Sequence of chain 53.B:
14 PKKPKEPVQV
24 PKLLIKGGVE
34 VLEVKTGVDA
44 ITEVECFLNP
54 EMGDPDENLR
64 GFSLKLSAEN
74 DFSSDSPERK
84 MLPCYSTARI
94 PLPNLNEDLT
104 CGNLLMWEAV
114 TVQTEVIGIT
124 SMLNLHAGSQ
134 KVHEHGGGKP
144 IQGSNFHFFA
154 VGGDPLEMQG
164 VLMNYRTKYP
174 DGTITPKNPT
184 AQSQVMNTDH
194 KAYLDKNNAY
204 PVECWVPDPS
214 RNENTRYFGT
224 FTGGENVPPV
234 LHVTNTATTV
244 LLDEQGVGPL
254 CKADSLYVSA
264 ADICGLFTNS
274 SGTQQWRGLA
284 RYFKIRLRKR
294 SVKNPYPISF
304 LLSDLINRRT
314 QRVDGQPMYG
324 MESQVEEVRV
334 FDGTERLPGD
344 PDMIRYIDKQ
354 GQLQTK

Sequence of chain 53.C:
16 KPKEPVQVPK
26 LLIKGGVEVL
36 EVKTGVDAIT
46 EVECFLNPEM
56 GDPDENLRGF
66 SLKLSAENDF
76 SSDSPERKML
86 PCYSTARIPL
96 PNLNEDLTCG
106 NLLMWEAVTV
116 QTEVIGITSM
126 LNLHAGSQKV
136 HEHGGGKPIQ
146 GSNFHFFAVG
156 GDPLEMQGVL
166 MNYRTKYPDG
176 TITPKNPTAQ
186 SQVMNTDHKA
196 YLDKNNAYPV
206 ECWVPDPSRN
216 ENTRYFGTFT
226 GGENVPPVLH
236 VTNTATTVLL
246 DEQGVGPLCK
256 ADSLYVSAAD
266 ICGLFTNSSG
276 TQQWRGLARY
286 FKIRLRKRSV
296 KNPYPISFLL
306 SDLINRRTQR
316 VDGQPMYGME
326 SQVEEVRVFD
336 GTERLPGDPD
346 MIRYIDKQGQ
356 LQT

This protein binds this small molecule.
Small molecule (SMILES): CC(=O)N[C@H]1[C@H]([C@H](O)[C@H](O)CO)O[C@@](O[C@H](CO)[C@@H](O)[C@@H]2O[C@@H](C(=O)O)C[C@H](O)[C@H]2NC(C)=O)(C(=O)O)C[C@@H]1O

Binding-site contacts:
Ligand atom N5 contacts residue GLN278 of chain 53.B at 3.9 Å.
Ligand atom C9 contacts residue LYS68 of chain 53.B at 3.8 Å.
Ligand atom C11 contacts residue PHE75 of chain 53.C at 2.3 Å (hydrophobic).
Ligand atom C9 contacts residue GLN278 of chain 53.B at 3.2 Å.
Ligand atom O1A contacts residue LYS68 of chain 53.B at 2.9 Å.
Ligand atom O8 contacts residue GLN278 of chain 53.B at 3.5 Å (h-bond).
Ligand atom C11 contacts residue GLN278 of chain 53.B at 3.5 Å.
Ligand atom O9 contacts residue LYS68 of chain 53.B at 2.9 Å (salt-bridge).
Ligand atom O1A contacts residue SER274 of chain 53.B at 2.6 Å (h-bond).
Ligand atom O9 contacts residue GLN278 of chain 53.B at 4.0 Å.
Ligand atom O7 contacts residue LEU62 of chain 53.B at 3.8 Å.
Ligand atom O1B contacts residue THR276 of chain 53.B at 3.7 Å.
Ligand atom O1B contacts residue ASN272 of chain 53.B at 3.4 Å (h-bond).
Ligand atom C11 contacts residue ASN272 of chain 53.B at 3.6 Å.
Ligand atom C1 contacts residue LYS68 of chain 53.B at 3.6 Å.
Ligand atom C11 contacts residue PHE65 of chain 53.B at 3.8 Å (hydrophobic).
Ligand atom C5 contacts residue ASN272 of chain 53.B at 4.1 Å.
Ligand atom C11 contacts residue SER274 of chain 53.B at 4.0 Å.
Ligand atom O10 contacts residue LEU62 of chain 53.B at 4.0 Å.
Ligand atom C4 contacts residue ASN272 of chain 53.B at 4.1 Å.
Ligand atom C11 contacts residue LEU62 of chain 53.B at 4.1 Å (hydrophobic).
Ligand atom C1 contacts residue SER274 of chain 53.B at 3.7 Å.
Ligand atom C10 contacts residue PHE75 of chain 53.C at 3.1 Å (hydrophobic).
Ligand atom C11 contacts residue HIS138 of chain 53.A at 3.5 Å.
Ligand atom C8 contacts residue GLN278 of chain 53.B at 3.6 Å.
Ligand atom O9 contacts residue LEU67 of chain 53.B at 3.3 Å.
Ligand atom C11 contacts residue PHE270 of chain 53.B at 3.8 Å (hydrophobic).
Ligand atom C7 contacts residue GLN278 of chain 53.B at 3.8 Å.
Ligand atom O8 contacts residue ASN272 of chain 53.B at 3.5 Å (h-bond).
Ligand atom O1B contacts residue LYS68 of chain 53.B at 3.9 Å.
Ligand atom O1B contacts residue SER274 of chain 53.B at 4.1 Å.
Ligand atom C1 contacts residue ASN272 of chain 53.B at 3.8 Å.
Ligand atom N5 contacts residue ASN272 of chain 53.B at 3.2 Å (h-bond).
Ligand atom O10 contacts residue PHE75 of chain 53.C at 3.0 Å.
Ligand atom C10 contacts residue GLN278 of chain 53.B at 4.0 Å.
Ligand atom C9 contacts residue LEU67 of chain 53.B at 4.1 Å (hydrophobic).
Ligand atom C6 contacts residue ASN272 of chain 53.B at 3.6 Å.
Ligand atom C11 contacts residue THR276 of chain 53.B at 3.3 Å.
Ligand atom C10 contacts residue ASN272 of chain 53.B at 4.0 Å.
Ligand atom O8 contacts residue LYS68 of chain 53.B at 3.4 Å.

Sequence of chain 53.A:
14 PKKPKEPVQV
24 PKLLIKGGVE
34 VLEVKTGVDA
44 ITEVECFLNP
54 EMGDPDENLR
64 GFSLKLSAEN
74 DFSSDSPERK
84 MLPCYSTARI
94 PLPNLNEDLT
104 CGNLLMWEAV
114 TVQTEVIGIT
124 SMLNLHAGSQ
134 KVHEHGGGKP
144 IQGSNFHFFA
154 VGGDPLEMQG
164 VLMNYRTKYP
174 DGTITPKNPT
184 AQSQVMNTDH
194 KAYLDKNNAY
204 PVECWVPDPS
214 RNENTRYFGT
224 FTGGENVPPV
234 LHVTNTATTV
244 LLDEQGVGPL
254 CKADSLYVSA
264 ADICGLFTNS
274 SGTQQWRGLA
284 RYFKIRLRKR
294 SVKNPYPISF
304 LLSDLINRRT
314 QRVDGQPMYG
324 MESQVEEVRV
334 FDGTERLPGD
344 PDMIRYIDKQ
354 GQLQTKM